The small molecule below binds the protein below.
Small molecule (SMILES): CC(=O)N[C@@H]1[C@@H](O)[C@H](O)[C@@H](CO)O[C@H]1O

Sequence of chain 1.G:
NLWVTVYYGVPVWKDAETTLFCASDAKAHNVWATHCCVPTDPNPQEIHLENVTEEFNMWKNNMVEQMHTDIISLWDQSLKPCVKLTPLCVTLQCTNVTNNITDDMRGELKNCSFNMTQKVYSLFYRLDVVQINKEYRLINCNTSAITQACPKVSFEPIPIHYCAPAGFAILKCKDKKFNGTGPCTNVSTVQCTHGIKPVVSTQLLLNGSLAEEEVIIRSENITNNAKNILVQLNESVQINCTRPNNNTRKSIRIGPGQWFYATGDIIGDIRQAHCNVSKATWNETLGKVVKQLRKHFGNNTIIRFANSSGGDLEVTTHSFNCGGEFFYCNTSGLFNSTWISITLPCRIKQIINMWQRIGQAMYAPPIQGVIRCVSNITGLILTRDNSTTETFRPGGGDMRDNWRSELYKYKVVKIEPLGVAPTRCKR

Binding-site contacts:
Ligand atom C8 contacts residue ASN303 of chain 1.G at 4.2 Å.
Ligand atom N2 contacts residue ASN303 of chain 1.G at 3.0 Å (h-bond).
Ligand atom O7 contacts residue VAL442 of chain 1.G at 4.4 Å.
Ligand atom C4 contacts residue ASN303 of chain 1.G at 4.4 Å.
Ligand atom O5 contacts residue ILE324 of chain 1.G at 3.6 Å.
Ligand atom C1 contacts residue ASN303 of chain 1.G at 1.5 Å.
Ligand atom C8 contacts residue GLY441 of chain 1.G at 4.3 Å.
Ligand atom C1 contacts residue ILE324 of chain 1.G at 3.9 Å (hydrophobic).
Ligand atom C7 contacts residue VAL442 of chain 1.G at 4.2 Å (hydrophobic).
Ligand atom C5 contacts residue ASN303 of chain 1.G at 3.8 Å.
Ligand atom C3 contacts residue ASN303 of chain 1.G at 3.9 Å.
Ligand atom C5 contacts residue ILE324 of chain 1.G at 4.4 Å (hydrophobic).
Ligand atom C2 contacts residue ASN303 of chain 1.G at 2.6 Å.
Ligand atom C7 contacts residue ASN303 of chain 1.G at 3.5 Å.
Ligand atom C8 contacts residue VAL442 of chain 1.G at 3.5 Å (hydrophobic).
Ligand atom O7 contacts residue ASN303 of chain 1.G at 3.6 Å (h-bond).
Ligand atom O5 contacts residue ASN303 of chain 1.G at 2.5 Å (h-bond).